A small-molecule ligand and the protein it binds are described below.
Small molecule (SMILES): CC(=O)N[C@H]1[C@H](O[C@H]2[C@H](O)[C@@H](NC(C)=O)CO[C@@H]2CO)O[C@H](CO)[C@@H](O)[C@@H]1O

Binding-site contacts:
Ligand atom C6 contacts residue ASN19 of chain 29.Q at 4.0 Å.
Ligand atom C3 contacts residue ASN19 of chain 29.Q at 4.4 Å.
Ligand atom O6 contacts residue ASN19 of chain 29.Q at 4.3 Å.
Ligand atom C1 contacts residue ASN19 of chain 29.Q at 1.9 Å.
Ligand atom O5 contacts residue ASN19 of chain 29.Q at 2.1 Å (h-bond).
Ligand atom C2 contacts residue ASN19 of chain 29.Q at 3.4 Å.
Ligand atom C4 contacts residue ASN19 of chain 29.Q at 4.5 Å.
Ligand atom C8 contacts residue TYR17 of chain 29.Q at 4.3 Å (hydrophobic).
Ligand atom N2 contacts residue ASN19 of chain 29.Q at 4.1 Å.
Ligand atom C5 contacts residue ASN19 of chain 29.Q at 3.3 Å.

Sequence of chain 29.Q:
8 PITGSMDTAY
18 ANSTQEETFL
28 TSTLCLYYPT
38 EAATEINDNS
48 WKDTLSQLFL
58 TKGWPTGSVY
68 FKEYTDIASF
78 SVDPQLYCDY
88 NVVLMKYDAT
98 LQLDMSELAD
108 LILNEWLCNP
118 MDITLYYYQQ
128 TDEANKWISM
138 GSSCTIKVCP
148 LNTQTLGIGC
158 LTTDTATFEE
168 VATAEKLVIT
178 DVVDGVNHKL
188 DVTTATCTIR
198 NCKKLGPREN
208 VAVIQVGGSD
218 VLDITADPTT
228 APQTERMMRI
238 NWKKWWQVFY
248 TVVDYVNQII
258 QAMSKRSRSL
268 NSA